Sequence of chain 1.B:
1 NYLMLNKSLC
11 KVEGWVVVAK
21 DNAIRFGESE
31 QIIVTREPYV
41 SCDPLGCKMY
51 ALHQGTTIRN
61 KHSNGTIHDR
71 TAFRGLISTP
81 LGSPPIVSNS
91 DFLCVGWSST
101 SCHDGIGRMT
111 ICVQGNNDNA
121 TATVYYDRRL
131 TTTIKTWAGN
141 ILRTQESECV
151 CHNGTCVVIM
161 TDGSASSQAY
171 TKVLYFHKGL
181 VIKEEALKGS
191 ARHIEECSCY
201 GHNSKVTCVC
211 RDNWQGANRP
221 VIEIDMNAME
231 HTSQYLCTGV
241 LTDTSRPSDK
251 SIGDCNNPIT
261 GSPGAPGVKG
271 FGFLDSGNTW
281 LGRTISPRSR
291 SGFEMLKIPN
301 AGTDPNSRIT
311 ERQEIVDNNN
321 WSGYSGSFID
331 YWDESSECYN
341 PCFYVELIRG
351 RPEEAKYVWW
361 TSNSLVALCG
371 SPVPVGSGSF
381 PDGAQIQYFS

Sequence of chain 4.B:
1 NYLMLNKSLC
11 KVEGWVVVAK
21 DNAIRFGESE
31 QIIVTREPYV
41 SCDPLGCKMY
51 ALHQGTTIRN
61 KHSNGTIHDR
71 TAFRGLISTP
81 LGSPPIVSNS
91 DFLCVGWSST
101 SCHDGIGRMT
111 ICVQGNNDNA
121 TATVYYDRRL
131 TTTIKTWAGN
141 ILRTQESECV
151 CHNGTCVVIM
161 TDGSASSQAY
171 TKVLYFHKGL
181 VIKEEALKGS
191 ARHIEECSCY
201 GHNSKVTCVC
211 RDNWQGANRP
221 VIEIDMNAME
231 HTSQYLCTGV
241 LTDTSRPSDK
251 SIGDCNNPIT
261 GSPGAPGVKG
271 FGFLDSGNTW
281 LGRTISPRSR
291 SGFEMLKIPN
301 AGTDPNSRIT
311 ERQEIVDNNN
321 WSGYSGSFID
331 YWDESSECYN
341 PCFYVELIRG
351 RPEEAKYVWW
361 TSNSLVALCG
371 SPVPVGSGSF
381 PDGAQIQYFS

This small molecule binds to this protein.
Small molecule (SMILES): CC(=O)N[C@@H]1[C@@H](O)[C@H](O)[C@@H](CO)O[C@H]1O

Binding-site contacts:
Ligand atom O6 contacts residue SER377 of chain 1.B at 4.3 Å.
Ligand atom C5 contacts residue ASN119 of chain 4.B at 3.7 Å.
Ligand atom C7 contacts residue ASN119 of chain 4.B at 3.1 Å.
Ligand atom O5 contacts residue SER377 of chain 1.B at 3.6 Å.
Ligand atom O7 contacts residue SER377 of chain 1.B at 4.1 Å.
Ligand atom C3 contacts residue ASN119 of chain 4.B at 3.6 Å.
Ligand atom O6 contacts residue VAL375 of chain 1.B at 3.0 Å (h-bond).
Ligand atom C1 contacts residue LYS135 of chain 4.B at 4.2 Å.
Ligand atom O5 contacts residue ASN119 of chain 4.B at 2.4 Å (h-bond).
Ligand atom O7 contacts residue ASN119 of chain 4.B at 3.2 Å (h-bond).
Ligand atom C6 contacts residue VAL375 of chain 1.B at 3.6 Å (hydrophobic).
Ligand atom C5 contacts residue VAL375 of chain 1.B at 3.4 Å (hydrophobic).
Ligand atom C1 contacts residue SER377 of chain 1.B at 3.9 Å.
Ligand atom C2 contacts residue ASN119 of chain 4.B at 2.2 Å.
Ligand atom C5 contacts residue LYS135 of chain 4.B at 4.4 Å.
Ligand atom C5 contacts residue GLY376 of chain 1.B at 4.1 Å.
Ligand atom O5 contacts residue GLY376 of chain 1.B at 3.2 Å.
Ligand atom C2 contacts residue SER377 of chain 1.B at 4.5 Å.
Ligand atom C1 contacts residue ASN119 of chain 4.B at 1.4 Å.
Ligand atom C1 contacts residue VAL375 of chain 1.B at 4.0 Å (hydrophobic).
Ligand atom O7 contacts residue ASP118 of chain 4.B at 4.3 Å.
Ligand atom C1 contacts residue GLY376 of chain 1.B at 3.7 Å.
Ligand atom C6 contacts residue GLY376 of chain 1.B at 3.8 Å.
Ligand atom C8 contacts residue ASN119 of chain 4.B at 4.1 Å.
Ligand atom O6 contacts residue GLN313 of chain 1.B at 4.3 Å.
Ligand atom O6 contacts residue GLY376 of chain 1.B at 2.6 Å (h-bond).
Ligand atom N2 contacts residue ASN119 of chain 4.B at 2.7 Å (h-bond).
Ligand atom O5 contacts residue VAL375 of chain 1.B at 3.3 Å (h-bond).
Ligand atom C8 contacts residue ASP118 of chain 4.B at 4.0 Å.
Ligand atom C4 contacts residue ASN119 of chain 4.B at 4.0 Å.